Binding-site contacts:
Ligand atom C10 contacts residue LEU234 of chain 1.A at 3.5 Å (hydrophobic).
Ligand atom C16 contacts residue TYR181 of chain 1.A at 3.7 Å (hydrophobic).
Ligand atom C3 contacts residue HIS235 of chain 1.A at 3.4 Å.
Ligand atom C21 contacts residue TYR188 of chain 1.A at 3.6 Å (hydrophobic).
Ligand atom N13 contacts residue TYR188 of chain 1.A at 3.1 Å (h-bond).
Ligand atom C12 contacts residue TRP229 of chain 1.A at 3.5 Å (hydrophobic).
Ligand atom N24 contacts residue LYS101 of chain 1.A at 3.0 Å (salt-bridge).
Ligand atom C21 contacts residue VAL189 of chain 1.A at 3.5 Å (hydrophobic).
Ligand atom N5 contacts residue LEU100 of chain 1.A at 3.8 Å.
Ligand atom O8 contacts residue PHE227 of chain 1.A at 3.5 Å.
Ligand atom O23 contacts residue LYS101 of chain 1.A at 3.9 Å.
Ligand atom C2 contacts residue PHE227 of chain 1.A at 3.6 Å (hydrophobic).
Ligand atom C1 contacts residue HIS235 of chain 1.A at 3.6 Å.
Ligand atom N24 contacts residue LEU100 of chain 1.A at 3.8 Å.
Ligand atom C3 contacts residue VAL106 of chain 1.A at 3.9 Å (hydrophobic).
Ligand atom C10 contacts residue TYR188 of chain 1.A at 3.7 Å (hydrophobic).
Ligand atom C2 contacts residue LEU234 of chain 1.A at 3.8 Å (hydrophobic).
Ligand atom O26 contacts residue LYS101 of chain 1.A at 3.4 Å (salt-bridge).
Ligand atom N13 contacts residue LEU228 of chain 1.A at 3.8 Å.
Ligand atom C16 contacts residue TRP229 of chain 1.A at 3.7 Å (hydrophobic).
Ligand atom C11 contacts residue TYR188 of chain 1.A at 3.8 Å (hydrophobic).
Ligand atom C22 contacts residue LYS103 of chain 1.A at 3.8 Å.
Ligand atom O23 contacts residue LYS103 of chain 1.A at 3.5 Å.
Ligand atom O26 contacts residue TYR318 of chain 1.A at 3.6 Å.
Ligand atom C9 contacts residue LEU234 of chain 1.A at 3.8 Å (hydrophobic).
Ligand atom C17 contacts residue LEU100 of chain 1.A at 3.6 Å (hydrophobic).
Ligand atom C4 contacts residue TYR318 of chain 1.A at 3.5 Å (hydrophobic).
Ligand atom C2 contacts residue HIS235 of chain 1.A at 3.3 Å.
Ligand atom C3 contacts residue PRO236 of chain 1.A at 3.5 Å (hydrophobic).
Ligand atom C21 contacts residue VAL179 of chain 1.A at 3.9 Å (hydrophobic).
Ligand atom N24 contacts residue LYS103 of chain 1.A at 3.7 Å.
Ligand atom N13 contacts residue TRP229 of chain 1.A at 3.1 Å.
Ligand atom C20 contacts residue TYR181 of chain 1.A at 3.6 Å (hydrophobic).
Ligand atom C14 contacts residue LEU234 of chain 1.A at 3.7 Å (hydrophobic).
Ligand atom C11 contacts residue LEU234 of chain 1.A at 3.5 Å (hydrophobic).
Ligand atom C3 contacts residue PHE227 of chain 1.A at 3.7 Å (hydrophobic).
Ligand atom C25 contacts residue LYS101 of chain 1.A at 3.7 Å.
Ligand atom C14 contacts residue TRP229 of chain 1.A at 3.6 Å (hydrophobic).
Ligand atom C12 contacts residue TYR188 of chain 1.A at 3.2 Å (hydrophobic).
Ligand atom C21 contacts residue GLY190 of chain 1.A at 3.3 Å.

The protein below binds the small molecule below.
Small molecule (SMILES): CCCCn1c(C(=O)c2cc(C)cc(C#N)c2)c(C(C)C)c(=O)[nH]c1=O

Sequence of chain 1.A:
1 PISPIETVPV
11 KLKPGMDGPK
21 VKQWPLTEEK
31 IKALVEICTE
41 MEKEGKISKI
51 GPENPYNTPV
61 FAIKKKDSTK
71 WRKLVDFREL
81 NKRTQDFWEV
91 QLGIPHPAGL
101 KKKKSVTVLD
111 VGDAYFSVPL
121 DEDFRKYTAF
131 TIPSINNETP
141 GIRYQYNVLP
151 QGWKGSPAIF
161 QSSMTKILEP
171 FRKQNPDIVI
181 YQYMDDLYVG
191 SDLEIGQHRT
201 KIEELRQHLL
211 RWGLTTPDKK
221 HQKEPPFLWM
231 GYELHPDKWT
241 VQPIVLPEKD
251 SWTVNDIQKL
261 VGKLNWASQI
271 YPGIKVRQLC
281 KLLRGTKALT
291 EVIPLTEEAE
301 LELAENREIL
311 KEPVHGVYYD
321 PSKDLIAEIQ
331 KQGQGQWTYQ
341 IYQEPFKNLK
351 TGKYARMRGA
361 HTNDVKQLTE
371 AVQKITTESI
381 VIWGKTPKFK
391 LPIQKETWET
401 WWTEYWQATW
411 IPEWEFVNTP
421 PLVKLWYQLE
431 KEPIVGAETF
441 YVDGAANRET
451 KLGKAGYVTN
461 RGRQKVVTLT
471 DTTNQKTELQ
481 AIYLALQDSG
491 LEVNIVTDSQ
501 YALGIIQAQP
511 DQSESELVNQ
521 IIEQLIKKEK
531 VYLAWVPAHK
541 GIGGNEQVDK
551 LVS